A protein and the small-molecule ligand that binds it are described below.
Small molecule (SMILES): NCCCCCCO[P](=O)(O)O[P](=O)(O)OC[C@H]1O[C@@H](n2ccc(=O)[nH]c2=O)[C@H](O)[C@@H]1O

Sequence of chain 1.B:
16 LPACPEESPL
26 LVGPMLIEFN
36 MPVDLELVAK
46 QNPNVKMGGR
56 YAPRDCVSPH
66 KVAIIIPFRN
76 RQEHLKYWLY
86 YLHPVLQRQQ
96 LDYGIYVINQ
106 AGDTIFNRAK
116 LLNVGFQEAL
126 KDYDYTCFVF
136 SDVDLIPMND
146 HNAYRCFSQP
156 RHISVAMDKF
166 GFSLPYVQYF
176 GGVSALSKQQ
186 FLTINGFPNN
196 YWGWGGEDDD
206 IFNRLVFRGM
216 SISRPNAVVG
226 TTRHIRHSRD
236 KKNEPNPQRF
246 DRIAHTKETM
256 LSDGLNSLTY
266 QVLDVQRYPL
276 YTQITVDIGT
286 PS

Binding-site contacts:
Ligand atom PB contacts residue MN1 of chain 1.O at 3.4 Å.
Ligand atom O3' contacts residue ASP139 of chain 1.B at 3.1 Å (salt-bridge).
Ligand atom O4 contacts residue ASP235 of chain 1.B at 3.2 Å.
Ligand atom N1 contacts residue PHE111 of chain 1.B at 3.3 Å.
Ligand atom C6 contacts residue PHE111 of chain 1.B at 3.3 Å (hydrophobic).
Ligand atom O2' contacts residue VAL138 of chain 1.B at 2.9 Å (h-bond).
Ligand atom O3B contacts residue HIS229 of chain 1.B at 3.2 Å (h-bond).
Ligand atom C2B contacts residue VAL138 of chain 1.B at 3.6 Å (hydrophobic).
Ligand atom PA contacts residue MN1 of chain 1.O at 3.4 Å.
Ligand atom O4' contacts residue PHE111 of chain 1.B at 3.5 Å.
Ligand atom O1B contacts residue TRP199 of chain 1.B at 2.7 Å (h-bond).
Ligand atom O1A contacts residue ARG76 of chain 1.B at 2.9 Å (salt-bridge).
Ligand atom O2' contacts residue PRO72 of chain 1.B at 2.8 Å (h-bond).
Ligand atom O3B contacts residue HIS232 of chain 1.B at 3.4 Å (h-bond).
Ligand atom O3A contacts residue TRP199 of chain 1.B at 3.6 Å (h-bond).
Ligand atom C2 contacts residue PHE111 of chain 1.B at 3.5 Å (hydrophobic).
Ligand atom O2 contacts residue PRO72 of chain 1.B at 3.6 Å (h-bond).
Ligand atom O1A contacts residue MN1 of chain 1.O at 2.2 Å.
Ligand atom O2B contacts residue HIS232 of chain 1.B at 3.5 Å.
Ligand atom O2A contacts residue ASP235 of chain 1.B at 3.5 Å (salt-bridge).
Ligand atom O1A contacts residue HIS232 of chain 1.B at 3.1 Å (h-bond).
Ligand atom O3B contacts residue MN1 of chain 1.O at 2.2 Å.
Ligand atom O1A contacts residue ASP139 of chain 1.B at 3.1 Å (salt-bridge).
Ligand atom PA contacts residue ARG76 of chain 1.B at 3.4 Å.
Ligand atom O2 contacts residue ARG74 of chain 1.B at 3.0 Å (salt-bridge).
Ligand atom O2A contacts residue ARG76 of chain 1.B at 3.1 Å (salt-bridge).
Ligand atom O3B contacts residue LYS164 of chain 1.B at 2.9 Å (salt-bridge).
Ligand atom O2A contacts residue HIS232 of chain 1.B at 3.5 Å.
Ligand atom O3' contacts residue ASP137 of chain 1.B at 3.3 Å.
Ligand atom C2 contacts residue ARG74 of chain 1.B at 3.5 Å.
Ligand atom N3 contacts residue ARG74 of chain 1.B at 2.8 Å (salt-bridge).
Ligand atom O3A contacts residue GOL1 of chain 1.W at 3.2 Å (h-bond).
Ligand atom C4B contacts residue ASP137 of chain 1.B at 3.4 Å.
Ligand atom C1B contacts residue PHE111 of chain 1.B at 3.6 Å (hydrophobic).
Ligand atom O1B contacts residue GOL1 of chain 1.W at 3.0 Å (h-bond).
Ligand atom C1B contacts residue PRO72 of chain 1.B at 3.5 Å (hydrophobic).
Ligand atom C1' contacts residue TRP199 of chain 1.B at 3.5 Å (hydrophobic).
Ligand atom O2 contacts residue ARG76 of chain 1.B at 3.4 Å.
Ligand atom O2 contacts residue PHE73 of chain 1.B at 3.2 Å.
Ligand atom C2B contacts residue PRO72 of chain 1.B at 3.5 Å (hydrophobic).